Binding-site contacts:
Ligand atom C9 contacts residue PRO105 of chain 1.A at 3.5 Å (hydrophobic).
Ligand atom C4 contacts residue LEU103 of chain 1.A at 4.0 Å (hydrophobic).
Ligand atom C1 contacts residue LEU155 of chain 1.A at 3.8 Å (hydrophobic).
Ligand atom C9 contacts residue MET104 of chain 1.A at 3.6 Å (hydrophobic).
Ligand atom C10 contacts residue PRO105 of chain 1.A at 3.9 Å (hydrophobic).
Ligand atom C29 contacts residue CYS108 of chain 1.A at 1.8 Å (hydrophobic).
Ligand atom C2 contacts residue GLN102 of chain 1.A at 3.8 Å.
Ligand atom C2 contacts residue MET104 of chain 1.A at 3.5 Å (hydrophobic).
Ligand atom C13 contacts residue LEU29 of chain 1.A at 4.0 Å (hydrophobic).
Ligand atom C8 contacts residue GLY107 of chain 1.A at 3.8 Å.
Ligand atom C13 contacts residue GLY107 of chain 1.A at 4.1 Å.
Ligand atom C28 contacts residue CYS108 of chain 1.A at 3.0 Å (hydrophobic).
Ligand atom N3 contacts residue MET104 of chain 1.A at 2.9 Å (h-bond).
Ligand atom C27 contacts residue CYS108 of chain 1.A at 3.2 Å (hydrophobic).
Ligand atom N3 contacts residue LEU103 of chain 1.A at 3.7 Å.
Ligand atom C8 contacts residue LEU29 of chain 1.A at 4.1 Å (hydrophobic).
Ligand atom C1 contacts residue MET101 of chain 1.A at 4.0 Å (hydrophobic).
Ligand atom C8 contacts residue MET104 of chain 1.A at 3.5 Å (hydrophobic).
Ligand atom F31 contacts residue LEU155 of chain 1.A at 3.7 Å.
Ligand atom O30 contacts residue CYS108 of chain 1.A at 3.3 Å (h-bond).
Ligand atom C9 contacts residue GLY107 of chain 1.A at 3.7 Å.
Ligand atom C29 contacts residue ARG152 of chain 1.A at 3.6 Å.
Ligand atom N19 contacts residue VAL37 of chain 1.A at 3.8 Å.
Ligand atom F31 contacts residue 57N1 of chain 1.C at 3.0 Å.
Ligand atom C1 contacts residue ALA54 of chain 1.A at 3.8 Å (hydrophobic).
Ligand atom C25 contacts residue VAL37 of chain 1.A at 3.7 Å (hydrophobic).
Ligand atom C2 contacts residue LEU155 of chain 1.A at 4.0 Å (hydrophobic).
Ligand atom N26 contacts residue CYS108 of chain 1.A at 3.9 Å.
Ligand atom C1 contacts residue 57N1 of chain 1.C at 4.1 Å.
Ligand atom N5 contacts residue LEU29 of chain 1.A at 4.1 Å.
Ligand atom O30 contacts residue ASP111 of chain 1.A at 3.6 Å (salt-bridge).
Ligand atom F31 contacts residue MET101 of chain 1.A at 3.0 Å.
Ligand atom N7 contacts residue MET104 of chain 1.A at 2.7 Å (h-bond).
Ligand atom C28 contacts residue ARG152 of chain 1.A at 3.5 Å.
Ligand atom C29 contacts residue ASP111 of chain 1.A at 4.0 Å.
Ligand atom N7 contacts residue LEU103 of chain 1.A at 3.7 Å.
Ligand atom C4 contacts residue MET104 of chain 1.A at 3.5 Å (hydrophobic).
Ligand atom N3 contacts residue ALA54 of chain 1.A at 4.1 Å.
Ligand atom C2 contacts residue ALA54 of chain 1.A at 3.6 Å (hydrophobic).
Ligand atom F31 contacts residue ALA54 of chain 1.A at 4.0 Å.

Sequence of chain 1.A:
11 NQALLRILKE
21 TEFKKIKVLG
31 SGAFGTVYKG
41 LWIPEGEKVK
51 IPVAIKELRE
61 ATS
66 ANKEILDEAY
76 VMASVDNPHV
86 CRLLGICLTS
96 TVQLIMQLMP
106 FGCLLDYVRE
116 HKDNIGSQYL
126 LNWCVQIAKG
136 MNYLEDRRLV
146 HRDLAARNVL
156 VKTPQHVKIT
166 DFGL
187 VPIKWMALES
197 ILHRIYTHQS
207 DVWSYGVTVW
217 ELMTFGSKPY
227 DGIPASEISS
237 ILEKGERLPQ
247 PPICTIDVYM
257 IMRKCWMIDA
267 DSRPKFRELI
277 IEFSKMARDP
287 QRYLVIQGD

This protein binds this small molecule.
Small molecule (SMILES): CCC(=O)Nc1cccc(Nc2nc(Nc3ccc(OCCOC)cc3)ncc2F)c1